Sequence of chain 1.A:
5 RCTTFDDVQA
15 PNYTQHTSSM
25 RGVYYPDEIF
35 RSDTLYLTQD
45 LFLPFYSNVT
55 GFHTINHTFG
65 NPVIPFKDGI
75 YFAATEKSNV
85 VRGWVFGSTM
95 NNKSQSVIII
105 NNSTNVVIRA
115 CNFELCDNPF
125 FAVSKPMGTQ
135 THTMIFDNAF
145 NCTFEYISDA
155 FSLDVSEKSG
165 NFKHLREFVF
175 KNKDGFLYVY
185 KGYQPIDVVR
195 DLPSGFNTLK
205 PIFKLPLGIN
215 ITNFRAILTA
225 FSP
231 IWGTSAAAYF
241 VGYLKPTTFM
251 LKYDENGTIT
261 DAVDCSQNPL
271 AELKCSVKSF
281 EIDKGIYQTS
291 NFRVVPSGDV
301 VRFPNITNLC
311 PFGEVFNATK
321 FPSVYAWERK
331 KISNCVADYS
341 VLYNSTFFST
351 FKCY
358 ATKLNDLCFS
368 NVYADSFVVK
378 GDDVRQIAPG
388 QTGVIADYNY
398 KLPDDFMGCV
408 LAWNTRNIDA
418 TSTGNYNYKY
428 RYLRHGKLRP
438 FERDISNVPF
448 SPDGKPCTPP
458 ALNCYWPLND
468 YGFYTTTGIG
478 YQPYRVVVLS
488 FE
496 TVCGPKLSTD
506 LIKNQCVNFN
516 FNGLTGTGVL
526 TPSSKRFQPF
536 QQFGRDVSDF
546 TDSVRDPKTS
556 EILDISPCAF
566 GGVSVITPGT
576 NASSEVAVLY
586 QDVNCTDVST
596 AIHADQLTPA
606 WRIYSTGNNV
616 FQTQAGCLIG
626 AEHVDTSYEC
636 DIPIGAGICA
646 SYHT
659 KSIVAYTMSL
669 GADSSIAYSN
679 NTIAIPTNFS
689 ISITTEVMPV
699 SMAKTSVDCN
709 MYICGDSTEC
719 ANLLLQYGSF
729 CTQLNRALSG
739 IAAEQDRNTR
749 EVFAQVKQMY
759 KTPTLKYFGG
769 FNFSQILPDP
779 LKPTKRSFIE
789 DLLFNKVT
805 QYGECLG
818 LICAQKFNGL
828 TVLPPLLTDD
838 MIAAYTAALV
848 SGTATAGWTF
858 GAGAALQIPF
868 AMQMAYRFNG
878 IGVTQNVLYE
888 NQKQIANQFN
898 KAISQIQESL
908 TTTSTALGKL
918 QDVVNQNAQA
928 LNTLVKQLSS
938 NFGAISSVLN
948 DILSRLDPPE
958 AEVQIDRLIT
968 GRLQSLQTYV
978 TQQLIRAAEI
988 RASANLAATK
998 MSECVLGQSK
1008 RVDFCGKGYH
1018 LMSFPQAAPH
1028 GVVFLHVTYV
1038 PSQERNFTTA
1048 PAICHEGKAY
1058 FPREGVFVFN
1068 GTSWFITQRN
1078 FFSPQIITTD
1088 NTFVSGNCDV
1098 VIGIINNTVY

This small molecule binds to this protein.
Small molecule (SMILES): CC(=O)N[C@H]1[C@H](O[C@H]2[C@H](O)[C@@H](NC(C)=O)CO[C@@H]2CO)O[C@H](CO)[C@@H](O[C@@H]2O[C@H](CO)[C@@H](O)[C@H](O)[C@@H]2O)[C@@H]1O

Binding-site contacts:
Ligand atom C3 contacts residue ASN256 of chain 1.B at 3.8 Å.
Ligand atom O7 contacts residue ASN256 of chain 1.B at 4.5 Å.
Ligand atom O5 contacts residue ASN256 of chain 1.B at 2.4 Å (h-bond).
Ligand atom C4 contacts residue ASN256 of chain 1.B at 4.3 Å.
Ligand atom C7 contacts residue ASN256 of chain 1.B at 3.9 Å.
Ligand atom C5 contacts residue ASN256 of chain 1.B at 3.7 Å.
Ligand atom C8 contacts residue GLU255 of chain 1.B at 4.1 Å.
Ligand atom C2 contacts residue ASN256 of chain 1.B at 2.5 Å.
Ligand atom N2 contacts residue ASN256 of chain 1.B at 2.9 Å (h-bond).
Ligand atom C1 contacts residue ASN256 of chain 1.B at 1.4 Å.
Ligand atom O6 contacts residue ARG531 of chain 1.A at 3.5 Å.

Sequence of chain 1.B:
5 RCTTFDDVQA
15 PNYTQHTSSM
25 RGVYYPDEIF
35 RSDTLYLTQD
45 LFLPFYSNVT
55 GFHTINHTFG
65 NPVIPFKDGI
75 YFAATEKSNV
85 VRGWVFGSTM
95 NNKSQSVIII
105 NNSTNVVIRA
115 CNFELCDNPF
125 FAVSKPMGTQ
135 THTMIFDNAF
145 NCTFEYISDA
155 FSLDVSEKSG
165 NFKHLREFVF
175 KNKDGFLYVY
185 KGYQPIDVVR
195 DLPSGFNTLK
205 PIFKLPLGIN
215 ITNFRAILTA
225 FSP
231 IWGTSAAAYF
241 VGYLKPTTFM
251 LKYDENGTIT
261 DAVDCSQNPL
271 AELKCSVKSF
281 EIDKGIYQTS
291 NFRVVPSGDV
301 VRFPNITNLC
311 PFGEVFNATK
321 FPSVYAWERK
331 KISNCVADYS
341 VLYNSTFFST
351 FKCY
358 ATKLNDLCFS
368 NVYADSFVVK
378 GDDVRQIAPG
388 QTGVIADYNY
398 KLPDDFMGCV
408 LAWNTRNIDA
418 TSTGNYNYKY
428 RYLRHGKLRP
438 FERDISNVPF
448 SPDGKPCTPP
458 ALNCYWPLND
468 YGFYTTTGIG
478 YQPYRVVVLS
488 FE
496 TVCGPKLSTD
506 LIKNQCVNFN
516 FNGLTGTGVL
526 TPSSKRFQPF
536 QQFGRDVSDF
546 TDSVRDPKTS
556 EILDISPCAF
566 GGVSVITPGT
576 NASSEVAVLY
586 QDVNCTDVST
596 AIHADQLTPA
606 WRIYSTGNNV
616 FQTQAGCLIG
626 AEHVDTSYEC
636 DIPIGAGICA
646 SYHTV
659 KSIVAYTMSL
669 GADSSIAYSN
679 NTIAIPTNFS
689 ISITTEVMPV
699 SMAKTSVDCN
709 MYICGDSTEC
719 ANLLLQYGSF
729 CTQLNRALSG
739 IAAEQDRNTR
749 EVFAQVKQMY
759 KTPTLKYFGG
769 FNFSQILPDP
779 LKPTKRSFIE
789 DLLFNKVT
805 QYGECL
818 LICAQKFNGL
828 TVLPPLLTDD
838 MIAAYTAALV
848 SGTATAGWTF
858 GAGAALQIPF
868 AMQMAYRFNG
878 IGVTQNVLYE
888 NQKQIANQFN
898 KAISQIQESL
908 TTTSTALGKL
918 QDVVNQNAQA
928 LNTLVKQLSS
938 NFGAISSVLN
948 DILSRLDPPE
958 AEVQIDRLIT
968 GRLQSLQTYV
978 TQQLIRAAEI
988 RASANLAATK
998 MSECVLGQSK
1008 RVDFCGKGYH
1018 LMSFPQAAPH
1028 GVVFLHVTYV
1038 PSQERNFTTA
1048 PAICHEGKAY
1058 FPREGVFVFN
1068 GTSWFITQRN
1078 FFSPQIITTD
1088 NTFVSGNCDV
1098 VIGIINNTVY